A protein and the small-molecule ligand that binds it are described below.
Small molecule (SMILES): N=c1ccn([C@H]2C[C@H](O[P](=O)(O)OC[C@H]3O[C@@H](n4cnc5c(=O)nc(N)[nH]c54)C[C@@H]3O[P](=O)(O)OC[C@H]3O[C@@H](n4cnc5c(N)ncnc54)C[C@@H]3O)[C@@H](COP(=O)=O)O2)c(=O)[nH]1

Binding-site contacts:
Ligand atom C5' contacts residue SER403 of chain 18.A at 3.2 Å.
Ligand atom C4 contacts residue VAL495 of chain 18.A at 3.1 Å (hydrophobic).
Ligand atom C6 contacts residue TYR404 of chain 18.A at 3.6 Å (hydrophobic).
Ligand atom O3' contacts residue SER403 of chain 18.A at 3.5 Å.
Ligand atom O6 contacts residue DG4 of chain 18.C at 3.5 Å (h-bond).
Ligand atom N1 contacts residue DG3 of chain 18.C at 3.5 Å.
Ligand atom C5' contacts residue PHE402 of chain 18.A at 3.4 Å (hydrophobic).
Ligand atom C1' contacts residue DG3 of chain 18.C at 3.7 Å.
Ligand atom C2 contacts residue TYR404 of chain 18.A at 3.6 Å (hydrophobic).
Ligand atom C6 contacts residue VAL495 of chain 18.A at 3.7 Å (hydrophobic).
Ligand atom N3 contacts residue DG3 of chain 18.C at 3.4 Å.
Ligand atom O6 contacts residue DG3 of chain 18.C at 3.5 Å.
Ligand atom C2' contacts residue THR494 of chain 18.A at 3.3 Å.
Ligand atom N4 contacts residue GLU489 of chain 18.A at 3.7 Å.
Ligand atom C4 contacts residue DG3 of chain 18.C at 3.5 Å.
Ligand atom N2 contacts residue DG3 of chain 18.C at 3.5 Å (h-bond).
Ligand atom O4' contacts residue DG3 of chain 18.C at 3.2 Å (h-bond).
Ligand atom N3 contacts residue GLU493 of chain 18.A at 3.5 Å (salt-bridge).
Ligand atom O3' contacts residue ASP401 of chain 18.A at 3.5 Å.
Ligand atom C5 contacts residue VAL495 of chain 18.A at 3.0 Å (hydrophobic).
Ligand atom C1' contacts residue SER403 of chain 18.A at 3.2 Å.
Ligand atom C6 contacts residue DG3 of chain 18.C at 3.5 Å.
Ligand atom C5' contacts residue ASP401 of chain 18.A at 3.5 Å.
Ligand atom C2 contacts residue DG3 of chain 18.C at 3.4 Å.
Ligand atom N9 contacts residue DG3 of chain 18.C at 3.6 Å.
Ligand atom O3' contacts residue HIS496 of chain 18.A at 3.7 Å.
Ligand atom O4' contacts residue SER403 of chain 18.A at 3.3 Å (h-bond).
Ligand atom O5' contacts residue ASP401 of chain 18.A at 3.7 Å.
Ligand atom OP2 contacts residue HIS496 of chain 18.A at 2.9 Å (h-bond).
Ligand atom O4' contacts residue ASP401 of chain 18.A at 3.2 Å (salt-bridge).
Ligand atom O5' contacts residue SER403 of chain 18.A at 3.1 Å (h-bond).
Ligand atom C4 contacts residue PHE487 of chain 18.A at 3.7 Å (hydrophobic).
Ligand atom N4 contacts residue VAL495 of chain 18.A at 3.1 Å.
Ligand atom N1 contacts residue TYR404 of chain 18.A at 3.6 Å.
Ligand atom N4 contacts residue GLU493 of chain 18.A at 2.6 Å (salt-bridge).
Ligand atom C8 contacts residue DG3 of chain 18.C at 3.6 Å.
Ligand atom N4 contacts residue PHE487 of chain 18.A at 2.9 Å (h-bond).
Ligand atom C5 contacts residue DG3 of chain 18.C at 3.4 Å.
Ligand atom C4' contacts residue ASP401 of chain 18.A at 3.5 Å.
Ligand atom C4 contacts residue GLU493 of chain 18.A at 3.4 Å.

Sequence of chain 18.A:
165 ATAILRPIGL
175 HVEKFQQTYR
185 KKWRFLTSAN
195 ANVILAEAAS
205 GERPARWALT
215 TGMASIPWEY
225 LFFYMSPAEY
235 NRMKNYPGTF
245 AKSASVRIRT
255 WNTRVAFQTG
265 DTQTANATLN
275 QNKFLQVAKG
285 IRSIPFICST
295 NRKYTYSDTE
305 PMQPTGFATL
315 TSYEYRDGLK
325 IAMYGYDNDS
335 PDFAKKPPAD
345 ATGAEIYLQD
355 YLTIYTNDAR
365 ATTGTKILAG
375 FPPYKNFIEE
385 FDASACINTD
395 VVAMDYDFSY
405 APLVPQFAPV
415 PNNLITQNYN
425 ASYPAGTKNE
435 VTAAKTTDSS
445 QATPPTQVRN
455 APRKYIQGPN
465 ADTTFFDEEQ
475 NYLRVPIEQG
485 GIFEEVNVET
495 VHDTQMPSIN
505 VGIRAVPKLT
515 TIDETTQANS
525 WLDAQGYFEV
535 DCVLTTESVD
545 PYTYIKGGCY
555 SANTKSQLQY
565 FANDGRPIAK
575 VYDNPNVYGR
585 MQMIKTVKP